Sequence of chain 4.NA:
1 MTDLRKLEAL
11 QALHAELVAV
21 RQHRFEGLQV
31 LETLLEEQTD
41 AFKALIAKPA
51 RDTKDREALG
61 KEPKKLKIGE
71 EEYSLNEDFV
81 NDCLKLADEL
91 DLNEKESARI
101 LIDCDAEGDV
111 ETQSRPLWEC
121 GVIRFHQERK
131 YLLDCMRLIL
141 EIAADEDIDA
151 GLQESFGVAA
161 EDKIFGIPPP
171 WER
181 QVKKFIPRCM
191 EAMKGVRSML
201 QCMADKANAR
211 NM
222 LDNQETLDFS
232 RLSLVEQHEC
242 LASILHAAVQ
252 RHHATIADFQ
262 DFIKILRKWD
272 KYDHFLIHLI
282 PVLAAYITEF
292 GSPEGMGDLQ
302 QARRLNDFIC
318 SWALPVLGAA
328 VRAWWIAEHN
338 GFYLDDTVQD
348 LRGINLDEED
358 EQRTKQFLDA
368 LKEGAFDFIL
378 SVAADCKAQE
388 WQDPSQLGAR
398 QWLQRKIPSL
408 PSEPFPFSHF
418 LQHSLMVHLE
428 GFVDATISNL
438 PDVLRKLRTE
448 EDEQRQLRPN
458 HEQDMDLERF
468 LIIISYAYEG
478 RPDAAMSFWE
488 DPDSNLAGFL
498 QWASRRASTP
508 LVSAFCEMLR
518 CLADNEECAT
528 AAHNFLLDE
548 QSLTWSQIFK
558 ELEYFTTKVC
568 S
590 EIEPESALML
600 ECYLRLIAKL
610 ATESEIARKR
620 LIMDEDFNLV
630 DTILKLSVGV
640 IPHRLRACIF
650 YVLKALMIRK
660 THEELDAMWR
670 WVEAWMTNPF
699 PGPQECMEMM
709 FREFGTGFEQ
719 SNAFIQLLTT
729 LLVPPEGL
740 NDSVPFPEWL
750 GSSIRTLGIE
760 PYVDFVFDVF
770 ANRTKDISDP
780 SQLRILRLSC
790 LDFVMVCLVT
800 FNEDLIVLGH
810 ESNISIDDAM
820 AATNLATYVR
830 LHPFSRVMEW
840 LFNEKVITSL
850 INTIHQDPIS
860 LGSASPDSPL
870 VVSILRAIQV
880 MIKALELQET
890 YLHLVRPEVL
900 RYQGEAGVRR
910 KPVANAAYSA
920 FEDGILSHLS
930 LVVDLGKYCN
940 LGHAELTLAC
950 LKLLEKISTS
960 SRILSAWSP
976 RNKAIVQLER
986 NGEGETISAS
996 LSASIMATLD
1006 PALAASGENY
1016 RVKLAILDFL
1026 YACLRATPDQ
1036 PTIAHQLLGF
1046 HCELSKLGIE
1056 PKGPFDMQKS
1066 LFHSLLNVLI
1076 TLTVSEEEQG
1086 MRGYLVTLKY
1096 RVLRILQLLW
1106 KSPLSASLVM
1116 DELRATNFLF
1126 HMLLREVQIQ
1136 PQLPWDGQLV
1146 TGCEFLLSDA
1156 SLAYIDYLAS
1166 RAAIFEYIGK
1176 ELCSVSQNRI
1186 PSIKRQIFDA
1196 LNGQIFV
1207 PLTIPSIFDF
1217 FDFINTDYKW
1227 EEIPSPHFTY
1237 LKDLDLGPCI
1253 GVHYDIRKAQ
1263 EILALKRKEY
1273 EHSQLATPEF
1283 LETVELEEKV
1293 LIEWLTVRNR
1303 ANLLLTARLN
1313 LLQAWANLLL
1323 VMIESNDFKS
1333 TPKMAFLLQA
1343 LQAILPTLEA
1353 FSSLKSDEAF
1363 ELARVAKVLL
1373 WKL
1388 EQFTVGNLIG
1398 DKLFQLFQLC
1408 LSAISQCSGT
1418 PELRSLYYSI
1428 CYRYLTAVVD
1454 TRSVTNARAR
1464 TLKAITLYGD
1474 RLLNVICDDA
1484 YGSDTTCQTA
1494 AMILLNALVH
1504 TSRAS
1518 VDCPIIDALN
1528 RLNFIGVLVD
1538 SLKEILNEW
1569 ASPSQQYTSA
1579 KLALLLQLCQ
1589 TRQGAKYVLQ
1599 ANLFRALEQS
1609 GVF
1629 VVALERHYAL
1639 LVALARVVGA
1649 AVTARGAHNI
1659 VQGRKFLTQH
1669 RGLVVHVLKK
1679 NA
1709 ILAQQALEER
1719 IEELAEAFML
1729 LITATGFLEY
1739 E

Binding-site contacts:
Ligand atom CD contacts residue ASN1069 of chain 4.C at 3.8 Å.
Ligand atom O contacts residue ARG1049 of chain 4.C at 3.7 Å.
Ligand atom CG contacts residue ILE1045 of chain 4.C at 3.5 Å (hydrophobic).
Ligand atom O contacts residue ASN1069 of chain 4.C at 3.0 Å (h-bond).
Ligand atom O contacts residue ASN1069 of chain 4.C at 3.3 Å (h-bond).
Ligand atom O contacts residue THR1065 of chain 4.C at 3.6 Å.
Ligand atom O contacts residue ILE1045 of chain 4.C at 3.6 Å.
Ligand atom CZ contacts residue ARG1044 of chain 4.C at 3.3 Å.
Ligand atom CB contacts residue GLU1052 of chain 4.C at 3.1 Å.
Ligand atom CA contacts residue ASN1069 of chain 4.C at 3.5 Å.
Ligand atom CD1 contacts residue ARG1044 of chain 4.C at 3.1 Å.
Ligand atom CD1 contacts residue PHE1068 of chain 4.C at 3.4 Å (hydrophobic).
Ligand atom CG contacts residue GLU1052 of chain 4.C at 3.2 Å.
Ligand atom CD2 contacts residue ILE1045 of chain 4.C at 3.8 Å (hydrophobic).
Ligand atom NH2 contacts residue ASP1073 of chain 4.C at 3.1 Å (salt-bridge).
Ligand atom CA contacts residue THR1065 of chain 4.C at 3.6 Å.
Ligand atom O contacts residue ARG1049 of chain 4.C at 3.7 Å.
Ligand atom NZ contacts residue ASP1073 of chain 4.C at 3.0 Å (salt-bridge).
Ligand atom O contacts residue THR1065 of chain 4.C at 3.2 Å.
Ligand atom CE contacts residue GLU1228 of chain 4.NA at 3.2 Å.
Ligand atom NH1 contacts residue ASP1073 of chain 4.C at 3.6 Å.
Ligand atom NH1 contacts residue ASN1069 of chain 4.C at 2.8 Å (h-bond).
Ligand atom CG1 contacts residue PHE1068 of chain 4.C at 3.4 Å (hydrophobic).
Ligand atom NZ contacts residue LYS1225 of chain 4.NA at 2.1 Å.
Ligand atom C contacts residue ASN1069 of chain 4.C at 3.2 Å.
Ligand atom CE1 contacts residue ARG1044 of chain 4.C at 3.5 Å.
Ligand atom CD1 contacts residue THR1065 of chain 4.C at 3.5 Å.
Ligand atom CB contacts residue ASP1070 of chain 4.C at 3.8 Å.
Ligand atom CG2 contacts residue PHE1068 of chain 4.C at 3.6 Å (hydrophobic).
Ligand atom N contacts residue THR1065 of chain 4.C at 3.2 Å (h-bond).
Ligand atom CE contacts residue LYS1225 of chain 4.NA at 3.3 Å.
Ligand atom OG1 contacts residue ARG1049 of chain 4.C at 2.9 Å (salt-bridge).
Ligand atom N contacts residue GLN1074 of chain 4.C at 3.2 Å (h-bond).
Ligand atom O contacts residue GLN1074 of chain 4.C at 3.0 Å (h-bond).
Ligand atom CD contacts residue GLN1074 of chain 4.C at 3.5 Å.
Ligand atom O contacts residue ARG1049 of chain 4.C at 3.7 Å.
Ligand atom NZ contacts residue GLU1228 of chain 4.NA at 3.6 Å.
Ligand atom N contacts residue ASN1069 of chain 4.C at 2.9 Å (h-bond).
Ligand atom CB contacts residue GLN1074 of chain 4.C at 3.5 Å.
Ligand atom CD1 contacts residue ILE1053 of chain 4.C at 3.4 Å (hydrophobic).

Sequence of chain 4.C:
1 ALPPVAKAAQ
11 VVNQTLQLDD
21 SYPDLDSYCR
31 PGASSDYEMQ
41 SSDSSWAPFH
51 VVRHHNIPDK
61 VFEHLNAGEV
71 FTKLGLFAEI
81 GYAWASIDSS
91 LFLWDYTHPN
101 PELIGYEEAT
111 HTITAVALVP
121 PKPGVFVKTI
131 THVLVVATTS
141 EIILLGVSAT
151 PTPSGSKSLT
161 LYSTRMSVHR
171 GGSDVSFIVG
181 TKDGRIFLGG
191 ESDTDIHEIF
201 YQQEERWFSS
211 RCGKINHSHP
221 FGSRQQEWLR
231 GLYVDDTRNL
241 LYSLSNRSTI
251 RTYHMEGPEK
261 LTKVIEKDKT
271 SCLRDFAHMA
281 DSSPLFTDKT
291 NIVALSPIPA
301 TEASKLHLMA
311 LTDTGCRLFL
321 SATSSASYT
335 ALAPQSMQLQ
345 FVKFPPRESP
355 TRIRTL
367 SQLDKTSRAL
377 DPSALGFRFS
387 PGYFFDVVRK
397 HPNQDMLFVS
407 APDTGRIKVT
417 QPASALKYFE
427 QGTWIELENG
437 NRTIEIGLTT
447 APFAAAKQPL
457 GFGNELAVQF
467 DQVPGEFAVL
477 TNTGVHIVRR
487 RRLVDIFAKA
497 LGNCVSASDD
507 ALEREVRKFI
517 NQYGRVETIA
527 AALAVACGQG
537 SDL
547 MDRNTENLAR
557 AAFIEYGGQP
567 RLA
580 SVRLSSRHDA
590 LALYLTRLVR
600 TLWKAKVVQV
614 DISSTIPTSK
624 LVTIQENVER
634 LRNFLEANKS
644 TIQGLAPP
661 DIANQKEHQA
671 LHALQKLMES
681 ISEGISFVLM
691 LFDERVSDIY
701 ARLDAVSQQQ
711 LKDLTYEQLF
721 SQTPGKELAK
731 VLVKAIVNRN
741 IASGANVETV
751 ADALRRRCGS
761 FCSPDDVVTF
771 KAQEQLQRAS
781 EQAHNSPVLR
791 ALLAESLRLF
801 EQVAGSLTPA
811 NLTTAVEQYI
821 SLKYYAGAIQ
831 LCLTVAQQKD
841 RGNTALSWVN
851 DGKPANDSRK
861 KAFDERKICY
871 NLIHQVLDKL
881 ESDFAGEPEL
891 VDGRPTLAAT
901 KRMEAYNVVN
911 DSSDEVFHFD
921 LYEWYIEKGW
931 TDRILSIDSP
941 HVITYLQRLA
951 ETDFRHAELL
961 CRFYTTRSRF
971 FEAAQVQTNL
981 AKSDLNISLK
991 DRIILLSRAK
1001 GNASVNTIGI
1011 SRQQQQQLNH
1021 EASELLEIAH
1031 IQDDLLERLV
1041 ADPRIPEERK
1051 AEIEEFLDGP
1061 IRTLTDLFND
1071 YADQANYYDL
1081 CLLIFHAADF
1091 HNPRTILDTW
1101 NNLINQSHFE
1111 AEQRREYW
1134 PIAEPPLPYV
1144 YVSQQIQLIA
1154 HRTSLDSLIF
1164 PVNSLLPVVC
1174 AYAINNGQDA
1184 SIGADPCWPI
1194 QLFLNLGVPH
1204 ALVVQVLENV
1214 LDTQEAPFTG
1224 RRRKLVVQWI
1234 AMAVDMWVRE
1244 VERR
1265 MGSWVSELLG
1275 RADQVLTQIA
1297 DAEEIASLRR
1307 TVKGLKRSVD

A small-molecule ligand and the protein it binds are described below.
Small molecule (SMILES): CC[C@H](C)[C@H](NC(=O)[C@@H](NC(=O)[C@H](CC(C)C)NC(=O)[C@@H](N)CCCCN)C(C)C)C(=O)N[C@@H](CC(N)=O)C(=O)N[C@@H](CCCCN)C(=O)N[C@@H](CC(=O)O)C(=O)N[C@@H](CCSC)C(=O)N[C@@H](CCCN=C(N)N)C(=O)N[C@H](C(=O)N[C@@H](CC(=O)O)C(=O)N[C@@H](CC(C)C)C(=O)N[C@@H](Cc1ccccc1)C(=O)N[C@@H](CO)C(=O)N1CCC[C@H]1C(=O)N1CCC[C@H]1C(=O)N[C@H](C=O)CC(N)=O)[C@@H](C)O